The protein below binds the small molecule below.
Small molecule (SMILES): [H]/N=C(\N)c1cc(-c2ccccc2)c(CNC(=O)c2ccc3cc[nH]c3c2)s1

Sequence of chain 1.B:
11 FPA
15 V

Sequence of chain 1.A:
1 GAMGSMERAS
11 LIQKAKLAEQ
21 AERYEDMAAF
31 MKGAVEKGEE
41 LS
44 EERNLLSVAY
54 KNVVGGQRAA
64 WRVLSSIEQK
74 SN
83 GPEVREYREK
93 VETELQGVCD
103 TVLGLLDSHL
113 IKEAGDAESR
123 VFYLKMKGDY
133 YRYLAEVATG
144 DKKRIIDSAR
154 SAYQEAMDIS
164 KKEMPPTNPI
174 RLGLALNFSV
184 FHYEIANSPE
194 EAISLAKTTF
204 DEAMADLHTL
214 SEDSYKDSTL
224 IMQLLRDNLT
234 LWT

Binding-site contacts:
Ligand atom C14 contacts residue 0B71 of chain 1.H at 3.2 Å.
Ligand atom N01 contacts residue GLU19 of chain 1.A at 2.7 Å (salt-bridge).
Ligand atom C27 contacts residue CME43 of chain 1.A at 4.0 Å.
Ligand atom C05 contacts residue ASN47 of chain 1.A at 4.2 Å.
Ligand atom C25 contacts residue GLU44 of chain 1.A at 3.7 Å.
Ligand atom C12 contacts residue 0B71 of chain 1.H at 3.5 Å.
Ligand atom C08 contacts residue ASN47 of chain 1.A at 3.3 Å.
Ligand atom C19 contacts residue 0B71 of chain 1.H at 3.4 Å.
Ligand atom N03 contacts residue LEU48 of chain 1.A at 3.5 Å.
Ligand atom N03 contacts residue GLU19 of chain 1.A at 2.9 Å (salt-bridge).
Ligand atom C26 contacts residue 0B71 of chain 1.H at 3.7 Å.
Ligand atom C22 contacts residue GLU44 of chain 1.A at 4.0 Å.
Ligand atom C02 contacts residue LEU48 of chain 1.A at 4.2 Å (hydrophobic).
Ligand atom C26 contacts residue GLU44 of chain 1.A at 3.8 Å.
Ligand atom C20 contacts residue 0B71 of chain 1.H at 3.5 Å.
Ligand atom C27 contacts residue 0B71 of chain 1.H at 3.9 Å.
Ligand atom C26 contacts residue CME43 of chain 1.A at 3.8 Å.
Ligand atom C13 contacts residue 0B71 of chain 1.H at 3.3 Å.
Ligand atom C16 contacts residue 0B71 of chain 1.H at 3.9 Å.
Ligand atom C05 contacts residue GLU44 of chain 1.A at 4.3 Å.
Ligand atom C08 contacts residue 0B71 of chain 1.H at 3.3 Å.
Ligand atom C10 contacts residue 0B71 of chain 1.H at 3.6 Å.
Ligand atom N18 contacts residue 0B71 of chain 1.H at 3.6 Å.
Ligand atom C23 contacts residue GLU44 of chain 1.A at 3.6 Å.
Ligand atom C15 contacts residue 0B71 of chain 1.H at 3.4 Å.
Ligand atom N09 contacts residue 0B71 of chain 1.H at 3.6 Å.
Ligand atom C24 contacts residue GLU44 of chain 1.A at 3.7 Å.
Ligand atom C07 contacts residue ASN47 of chain 1.A at 3.5 Å.
Ligand atom C27 contacts residue ASN47 of chain 1.A at 3.8 Å.
Ligand atom C17 contacts residue VAL15 of chain 1.B at 4.0 Å (hydrophobic).
Ligand atom N01 contacts residue VAL51 of chain 1.A at 3.8 Å.
Ligand atom C25 contacts residue 0B71 of chain 1.H at 3.6 Å.
Ligand atom C27 contacts residue GLU44 of chain 1.A at 3.7 Å.
Ligand atom C06 contacts residue ASN47 of chain 1.A at 3.9 Å.
Ligand atom S21 contacts residue ASN47 of chain 1.A at 3.8 Å.
Ligand atom C17 contacts residue 0B71 of chain 1.H at 4.0 Å.
Ligand atom O11 contacts residue 0B71 of chain 1.H at 4.0 Å.
Ligand atom C04 contacts residue ASN47 of chain 1.A at 4.1 Å.
Ligand atom C16 contacts residue LEU223 of chain 1.A at 3.9 Å (hydrophobic).
Ligand atom C02 contacts residue GLU19 of chain 1.A at 3.6 Å.